Binding-site contacts:
Ligand atom C6 contacts residue SER151 of chain 3.D at 4.3 Å.
Ligand atom C8 contacts residue ASN154 of chain 3.D at 4.1 Å.
Ligand atom O6 contacts residue GLU150 of chain 3.D at 3.5 Å.
Ligand atom C5 contacts residue THR156 of chain 3.D at 4.4 Å.
Ligand atom C2 contacts residue ASN154 of chain 3.D at 2.5 Å.
Ligand atom O6 contacts residue SER151 of chain 3.D at 4.5 Å.
Ligand atom O6 contacts residue ALA147 of chain 3.D at 3.4 Å (h-bond).
Ligand atom O5 contacts residue GLU150 of chain 3.D at 3.3 Å.
Ligand atom C3 contacts residue ASN154 of chain 3.D at 3.8 Å.
Ligand atom C1 contacts residue SER151 of chain 3.D at 3.6 Å.
Ligand atom C2 contacts residue THR156 of chain 3.D at 4.3 Å.
Ligand atom C5 contacts residue ASN154 of chain 3.D at 3.7 Å.
Ligand atom O5 contacts residue ASN154 of chain 3.D at 2.4 Å (h-bond).
Ligand atom C1 contacts residue ASN154 of chain 3.D at 1.5 Å.
Ligand atom N2 contacts residue ASN154 of chain 3.D at 2.9 Å (h-bond).
Ligand atom C1 contacts residue THR156 of chain 3.D at 3.5 Å.
Ligand atom O5 contacts residue SER151 of chain 3.D at 3.4 Å (h-bond).
Ligand atom C7 contacts residue ASN154 of chain 3.D at 3.3 Å.
Ligand atom C6 contacts residue GLU150 of chain 3.D at 4.4 Å.
Ligand atom O5 contacts residue ALA147 of chain 3.D at 4.3 Å.
Ligand atom C5 contacts residue SER151 of chain 3.D at 4.3 Å.
Ligand atom N2 contacts residue THR156 of chain 3.D at 4.0 Å.
Ligand atom C1 contacts residue GLU150 of chain 3.D at 3.9 Å.
Ligand atom C5 contacts residue GLU150 of chain 3.D at 4.5 Å.
Ligand atom C5 contacts residue ALA147 of chain 3.D at 4.5 Å (hydrophobic).
Ligand atom O7 contacts residue ASN154 of chain 3.D at 3.1 Å (h-bond).
Ligand atom C6 contacts residue ALA147 of chain 3.D at 3.5 Å (hydrophobic).
Ligand atom C4 contacts residue ASN154 of chain 3.D at 4.3 Å.
Ligand atom O5 contacts residue THR156 of chain 3.D at 4.2 Å.

Sequence of chain 3.D:
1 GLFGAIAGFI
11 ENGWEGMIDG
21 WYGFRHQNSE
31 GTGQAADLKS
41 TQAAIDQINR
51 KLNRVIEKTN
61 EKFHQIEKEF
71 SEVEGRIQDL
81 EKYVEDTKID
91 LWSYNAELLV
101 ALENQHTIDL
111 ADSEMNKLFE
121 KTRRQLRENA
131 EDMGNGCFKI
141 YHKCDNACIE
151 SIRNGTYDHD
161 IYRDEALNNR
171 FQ

The protein below binds the small molecule below.
Small molecule (SMILES): CC(=O)N[C@@H]1[C@@H](O)[C@H](O)[C@@H](CO)O[C@H]1O